Binding-site contacts:
Ligand atom O7 contacts residue LYS549 of chain 1.C at 4.0 Å.
Ligand atom C7 contacts residue ASN273 of chain 1.A at 3.8 Å.
Ligand atom O6 contacts residue ASN271 of chain 1.A at 4.4 Å.
Ligand atom N2 contacts residue LYS549 of chain 1.C at 4.1 Å.
Ligand atom C7 contacts residue LYS549 of chain 1.C at 3.7 Å.
Ligand atom N2 contacts residue ASN273 of chain 1.A at 3.1 Å (h-bond).
Ligand atom C5 contacts residue ASN273 of chain 1.A at 3.6 Å.
Ligand atom C1 contacts residue ASN273 of chain 1.A at 1.4 Å.
Ligand atom C8 contacts residue LYS549 of chain 1.C at 3.1 Å.
Ligand atom C2 contacts residue ASN273 of chain 1.A at 2.6 Å.
Ligand atom C4 contacts residue ASN273 of chain 1.A at 4.2 Å.
Ligand atom C3 contacts residue ASN273 of chain 1.A at 3.9 Å.
Ligand atom C6 contacts residue ASN273 of chain 1.A at 4.1 Å.
Ligand atom O7 contacts residue ASN273 of chain 1.A at 4.0 Å.
Ligand atom O5 contacts residue ASN273 of chain 1.A at 2.3 Å (h-bond).

This protein binds this small molecule.
Small molecule (SMILES): CC(=O)N[C@@H]1[C@@H](O)[C@H](O)[C@@H](CO)O[C@H]1O

Sequence of chain 1.A:
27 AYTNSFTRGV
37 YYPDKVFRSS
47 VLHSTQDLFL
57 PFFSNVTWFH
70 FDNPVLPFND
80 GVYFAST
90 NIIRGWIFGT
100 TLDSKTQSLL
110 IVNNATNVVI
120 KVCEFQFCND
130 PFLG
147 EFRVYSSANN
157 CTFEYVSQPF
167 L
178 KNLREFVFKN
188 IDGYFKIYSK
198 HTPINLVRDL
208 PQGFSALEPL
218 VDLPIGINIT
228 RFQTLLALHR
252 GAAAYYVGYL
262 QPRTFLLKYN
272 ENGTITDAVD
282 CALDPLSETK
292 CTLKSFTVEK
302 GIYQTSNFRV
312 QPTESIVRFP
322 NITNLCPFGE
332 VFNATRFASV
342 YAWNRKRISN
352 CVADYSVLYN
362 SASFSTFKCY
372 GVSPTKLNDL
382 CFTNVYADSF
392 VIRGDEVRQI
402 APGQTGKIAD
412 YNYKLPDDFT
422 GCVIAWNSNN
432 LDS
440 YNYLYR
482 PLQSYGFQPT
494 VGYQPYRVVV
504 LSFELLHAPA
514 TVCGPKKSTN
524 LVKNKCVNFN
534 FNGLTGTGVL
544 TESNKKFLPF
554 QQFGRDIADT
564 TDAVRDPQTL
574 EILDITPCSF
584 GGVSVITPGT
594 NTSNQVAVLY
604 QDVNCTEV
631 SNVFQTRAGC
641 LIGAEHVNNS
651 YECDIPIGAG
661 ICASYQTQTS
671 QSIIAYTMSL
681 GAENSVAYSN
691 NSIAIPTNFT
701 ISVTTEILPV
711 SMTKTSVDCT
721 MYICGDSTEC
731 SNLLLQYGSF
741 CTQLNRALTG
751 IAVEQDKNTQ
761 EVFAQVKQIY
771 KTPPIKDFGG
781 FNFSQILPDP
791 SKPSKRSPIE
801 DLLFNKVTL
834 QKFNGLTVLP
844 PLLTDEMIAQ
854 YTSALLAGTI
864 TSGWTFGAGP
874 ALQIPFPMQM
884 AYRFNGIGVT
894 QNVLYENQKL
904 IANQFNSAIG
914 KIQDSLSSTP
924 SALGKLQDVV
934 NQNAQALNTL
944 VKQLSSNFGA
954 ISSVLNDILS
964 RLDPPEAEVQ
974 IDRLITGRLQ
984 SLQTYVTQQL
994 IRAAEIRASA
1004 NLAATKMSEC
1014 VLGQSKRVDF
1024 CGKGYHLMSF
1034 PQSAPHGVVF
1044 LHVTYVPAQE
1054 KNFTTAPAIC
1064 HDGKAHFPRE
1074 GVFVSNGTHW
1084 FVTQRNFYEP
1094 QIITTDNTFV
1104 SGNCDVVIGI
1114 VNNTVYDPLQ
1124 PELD

Sequence of chain 1.C:
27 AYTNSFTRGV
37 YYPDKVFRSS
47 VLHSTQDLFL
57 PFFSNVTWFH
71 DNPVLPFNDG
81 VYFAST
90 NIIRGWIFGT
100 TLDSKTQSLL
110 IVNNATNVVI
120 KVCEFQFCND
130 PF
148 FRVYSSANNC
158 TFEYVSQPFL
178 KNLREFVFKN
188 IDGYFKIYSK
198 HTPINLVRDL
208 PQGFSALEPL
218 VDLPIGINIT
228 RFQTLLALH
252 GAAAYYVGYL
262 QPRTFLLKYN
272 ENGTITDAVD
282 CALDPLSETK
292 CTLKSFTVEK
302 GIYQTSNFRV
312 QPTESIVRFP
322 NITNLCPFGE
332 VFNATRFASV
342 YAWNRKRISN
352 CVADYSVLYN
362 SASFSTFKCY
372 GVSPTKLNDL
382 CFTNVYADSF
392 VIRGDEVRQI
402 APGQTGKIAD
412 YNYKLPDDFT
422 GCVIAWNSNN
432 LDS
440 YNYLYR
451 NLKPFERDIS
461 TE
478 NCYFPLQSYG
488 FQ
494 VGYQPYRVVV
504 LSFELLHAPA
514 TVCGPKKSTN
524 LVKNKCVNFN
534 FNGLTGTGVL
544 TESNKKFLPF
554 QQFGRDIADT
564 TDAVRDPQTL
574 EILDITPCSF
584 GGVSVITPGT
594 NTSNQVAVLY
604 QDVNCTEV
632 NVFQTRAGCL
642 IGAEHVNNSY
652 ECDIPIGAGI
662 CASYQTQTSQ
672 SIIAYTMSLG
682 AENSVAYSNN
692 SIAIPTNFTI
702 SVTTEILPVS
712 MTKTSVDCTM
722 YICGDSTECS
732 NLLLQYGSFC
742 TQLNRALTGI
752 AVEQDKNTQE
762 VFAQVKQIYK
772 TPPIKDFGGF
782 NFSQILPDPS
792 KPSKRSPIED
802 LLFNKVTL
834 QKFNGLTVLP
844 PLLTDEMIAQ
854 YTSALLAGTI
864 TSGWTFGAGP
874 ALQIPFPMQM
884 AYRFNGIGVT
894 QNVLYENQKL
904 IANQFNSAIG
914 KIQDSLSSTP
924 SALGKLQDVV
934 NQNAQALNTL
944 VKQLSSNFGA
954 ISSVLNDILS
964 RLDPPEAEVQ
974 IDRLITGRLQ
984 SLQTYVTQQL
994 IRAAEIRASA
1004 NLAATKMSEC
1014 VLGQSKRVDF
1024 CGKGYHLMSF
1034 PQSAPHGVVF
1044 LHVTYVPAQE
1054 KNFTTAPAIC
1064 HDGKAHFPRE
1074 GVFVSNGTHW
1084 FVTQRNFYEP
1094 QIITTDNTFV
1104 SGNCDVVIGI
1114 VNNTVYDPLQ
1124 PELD